A small-molecule ligand and the protein it binds are described below.
Small molecule (SMILES): CC(C)C[C@H](NC(=O)c1ccccc1)C(=O)O

Binding-site contacts:
Ligand atom C7 contacts residue SER126 of chain 1.M at 3.7 Å.
Ligand atom C1 contacts residue PRO125 of chain 1.M at 3.8 Å (hydrophobic).
Ligand atom C contacts residue GLY69 of chain 1.M at 3.6 Å.
Ligand atom CB contacts residue GLY70 of chain 1.M at 4.0 Å.
Ligand atom CB contacts residue GLY69 of chain 1.M at 3.0 Å.
Ligand atom C3 contacts residue ALA99 of chain 1.M at 3.9 Å (hydrophobic).
Ligand atom CA contacts residue LEU1 of chain 1.TA at 2.4 Å (hydrophobic).
Ligand atom C3 contacts residue LEU74 of chain 1.M at 3.7 Å (hydrophobic).
Ligand atom O1 contacts residue PRO125 of chain 1.M at 3.8 Å.
Ligand atom N contacts residue SER126 of chain 1.M at 4.2 Å.
Ligand atom O contacts residue PHE71 of chain 1.M at 3.8 Å.
Ligand atom C2 contacts residue PHE71 of chain 1.M at 4.1 Å (hydrophobic).
Ligand atom C6 contacts residue SER98 of chain 1.M at 3.6 Å.
Ligand atom C4 contacts residue LEU74 of chain 1.M at 3.9 Å (hydrophobic).
Ligand atom C6 contacts residue PRO125 of chain 1.M at 3.7 Å (hydrophobic).
Ligand atom O1 contacts residue HIS123 of chain 1.M at 3.6 Å.
Ligand atom C4 contacts residue MET152 of chain 1.M at 4.1 Å (hydrophobic).
Ligand atom C1 contacts residue GLY69 of chain 1.M at 3.8 Å.
Ligand atom CB contacts residue LEU1 of chain 1.TA at 3.6 Å (hydrophobic).
Ligand atom N contacts residue LEU1 of chain 1.TA at 3.2 Å (h-bond).
Ligand atom CD2 contacts residue GLY69 of chain 1.M at 4.2 Å.
Ligand atom O contacts residue LEU1 of chain 1.TA at 2.2 Å (h-bond).
Ligand atom C6 contacts residue HIS123 of chain 1.M at 3.7 Å.
Ligand atom C5 contacts residue HIS123 of chain 1.M at 3.6 Å.
Ligand atom C5 contacts residue MET152 of chain 1.M at 4.0 Å (hydrophobic).
Ligand atom O contacts residue GLY70 of chain 1.M at 3.3 Å.
Ligand atom C contacts residue SER126 of chain 1.M at 3.9 Å.
Ligand atom C2 contacts residue GLY69 of chain 1.M at 3.4 Å.
Ligand atom CA contacts residue SER126 of chain 1.M at 3.7 Å.
Ligand atom N contacts residue GLY69 of chain 1.M at 3.1 Å (h-bond).
Ligand atom C5 contacts residue ALA99 of chain 1.M at 3.8 Å (hydrophobic).
Ligand atom C contacts residue PRO125 of chain 1.M at 3.9 Å (hydrophobic).
Ligand atom C7 contacts residue LEU1 of chain 1.TA at 1.3 Å (hydrophobic).
Ligand atom CA contacts residue GLY69 of chain 1.M at 3.6 Å.
Ligand atom O contacts residue GLY69 of chain 1.M at 4.0 Å.
Ligand atom CG contacts residue LEU1 of chain 1.TA at 3.9 Å (hydrophobic).
Ligand atom C3 contacts residue PHE71 of chain 1.M at 3.6 Å (hydrophobic).
Ligand atom C5 contacts residue SER98 of chain 1.M at 3.7 Å.
Ligand atom C4 contacts residue ALA99 of chain 1.M at 3.8 Å (hydrophobic).
Ligand atom O1 contacts residue SER126 of chain 1.M at 3.3 Å (h-bond).

Sequence of chain 1.M:
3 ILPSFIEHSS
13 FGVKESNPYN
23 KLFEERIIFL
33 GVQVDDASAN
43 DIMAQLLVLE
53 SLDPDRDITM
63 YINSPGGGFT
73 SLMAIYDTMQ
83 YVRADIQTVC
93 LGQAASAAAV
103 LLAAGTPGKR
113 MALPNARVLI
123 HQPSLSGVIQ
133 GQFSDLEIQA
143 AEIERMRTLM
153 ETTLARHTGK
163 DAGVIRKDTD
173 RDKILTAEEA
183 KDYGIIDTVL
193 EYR